Binding-site contacts:
Ligand atom OP2 contacts residue HIS3 of chain 1.YB at 3.9 Å.
Ligand atom OP1 contacts residue ALA2 of chain 1.YB at 4.5 Å.
Ligand atom OP1 contacts residue MG1 of chain 1.RTA at 3.0 Å.
Ligand atom P contacts residue MG1 of chain 1.RTA at 4.4 Å.

Sequence of chain 1.YB:
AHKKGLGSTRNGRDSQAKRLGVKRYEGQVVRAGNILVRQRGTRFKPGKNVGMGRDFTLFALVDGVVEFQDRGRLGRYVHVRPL

This protein binds this small molecule.
Small molecule (SMILES): CO[P](=O)(O)OC[C@H]1O[C@@H](n2ccc(N)nc2=O)[C@H](O)[C@@H]1O[P](=O)(O)OC[C@H]1O[C@@H](n2ccc(N)nc2=O)[C@H](O)[C@@H]1O.Nc1ncnc2c1ncn2[C@@H]1O[C@H](CO[PH](=O)O)[C@@H](NC(=O)[C@H](N)Cc2ccccc2)[C@H]1O